Sequence of chain 1.A:
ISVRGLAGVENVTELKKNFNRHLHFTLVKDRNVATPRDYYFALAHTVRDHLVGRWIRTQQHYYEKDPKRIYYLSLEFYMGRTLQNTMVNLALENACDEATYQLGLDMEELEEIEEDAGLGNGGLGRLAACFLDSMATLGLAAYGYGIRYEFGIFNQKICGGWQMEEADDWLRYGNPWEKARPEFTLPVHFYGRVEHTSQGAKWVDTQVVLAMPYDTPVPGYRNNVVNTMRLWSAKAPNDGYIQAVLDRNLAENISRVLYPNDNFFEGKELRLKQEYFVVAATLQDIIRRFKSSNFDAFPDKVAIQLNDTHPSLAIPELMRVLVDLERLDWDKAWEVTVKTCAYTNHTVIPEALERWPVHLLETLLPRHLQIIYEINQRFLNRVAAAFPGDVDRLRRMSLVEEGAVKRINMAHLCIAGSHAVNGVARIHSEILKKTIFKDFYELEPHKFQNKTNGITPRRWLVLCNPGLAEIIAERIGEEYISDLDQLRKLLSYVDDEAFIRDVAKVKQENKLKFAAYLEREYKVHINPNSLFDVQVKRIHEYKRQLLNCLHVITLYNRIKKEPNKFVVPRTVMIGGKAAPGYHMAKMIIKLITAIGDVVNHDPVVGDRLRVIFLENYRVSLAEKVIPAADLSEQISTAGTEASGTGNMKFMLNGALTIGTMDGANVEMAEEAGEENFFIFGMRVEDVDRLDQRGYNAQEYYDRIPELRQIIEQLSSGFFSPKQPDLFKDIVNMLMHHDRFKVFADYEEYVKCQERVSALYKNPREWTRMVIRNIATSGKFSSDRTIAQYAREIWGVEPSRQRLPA

Sequence of chain 2.A:
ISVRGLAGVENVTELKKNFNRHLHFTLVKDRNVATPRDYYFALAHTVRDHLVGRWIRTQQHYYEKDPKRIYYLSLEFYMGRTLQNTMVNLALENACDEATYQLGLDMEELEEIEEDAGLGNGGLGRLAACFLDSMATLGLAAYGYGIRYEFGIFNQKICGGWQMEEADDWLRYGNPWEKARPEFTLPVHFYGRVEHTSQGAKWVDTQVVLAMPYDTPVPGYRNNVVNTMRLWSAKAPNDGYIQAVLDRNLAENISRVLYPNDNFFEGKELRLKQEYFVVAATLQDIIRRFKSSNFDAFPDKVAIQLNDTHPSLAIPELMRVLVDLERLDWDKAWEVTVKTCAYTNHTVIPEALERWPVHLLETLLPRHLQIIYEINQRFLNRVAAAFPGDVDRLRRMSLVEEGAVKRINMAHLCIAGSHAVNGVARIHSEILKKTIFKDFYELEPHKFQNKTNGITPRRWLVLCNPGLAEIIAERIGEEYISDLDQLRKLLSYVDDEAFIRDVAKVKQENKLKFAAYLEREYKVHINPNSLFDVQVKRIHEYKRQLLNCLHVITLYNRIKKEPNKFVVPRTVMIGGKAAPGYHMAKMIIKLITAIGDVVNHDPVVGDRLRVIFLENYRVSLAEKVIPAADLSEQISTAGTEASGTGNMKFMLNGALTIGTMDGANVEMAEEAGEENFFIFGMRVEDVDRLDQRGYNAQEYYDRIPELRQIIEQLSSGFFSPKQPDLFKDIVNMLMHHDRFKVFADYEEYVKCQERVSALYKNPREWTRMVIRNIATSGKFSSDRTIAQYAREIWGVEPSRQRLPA

The small molecule below binds the protein below.
Small molecule (SMILES): O=c1[nH]cnc2c1ncn2[C@@H]1O[C@H](COP(=O)(O)O)[C@@H](O)[C@H]1O

Binding-site contacts:
Ligand atom C4 contacts residue TYR75 of chain 2.A at 3.6 Å (hydrophobic).
Ligand atom N3 contacts residue VAL45 of chain 1.A at 3.9 Å.
Ligand atom O1P contacts residue ARG310 of chain 2.A at 2.7 Å (salt-bridge).
Ligand atom O3' contacts residue ASP42 of chain 1.A at 4.4 Å.
Ligand atom C8 contacts residue TYR75 of chain 2.A at 3.9 Å (hydrophobic).
Ligand atom C1' contacts residue GLN72 of chain 2.A at 4.1 Å.
Ligand atom C4 contacts residue VAL45 of chain 1.A at 3.9 Å (hydrophobic).
Ligand atom O2' contacts residue GLN72 of chain 2.A at 3.6 Å.
Ligand atom C4' contacts residue GLN71 of chain 2.A at 3.9 Å.
Ligand atom N7 contacts residue TYR75 of chain 2.A at 3.8 Å.
Ligand atom C6 contacts residue TYR75 of chain 2.A at 3.5 Å (hydrophobic).
Ligand atom O4' contacts residue GLN71 of chain 2.A at 3.9 Å.
Ligand atom O4' contacts residue TYR75 of chain 2.A at 3.6 Å.
Ligand atom O2P contacts residue ARG310 of chain 2.A at 3.6 Å.
Ligand atom P contacts residue ARG310 of chain 2.A at 3.8 Å.
Ligand atom N9 contacts residue VAL45 of chain 1.A at 4.0 Å.
Ligand atom C5 contacts residue TYR75 of chain 2.A at 3.6 Å (hydrophobic).
Ligand atom P contacts residue ARG309 of chain 2.A at 3.9 Å.
Ligand atom O2' contacts residue ASP42 of chain 1.A at 2.6 Å (salt-bridge).
Ligand atom O6 contacts residue TYR75 of chain 2.A at 3.7 Å.
Ligand atom C2 contacts residue TYR75 of chain 2.A at 3.7 Å (hydrophobic).
Ligand atom C2' contacts residue VAL45 of chain 1.A at 3.5 Å (hydrophobic).
Ligand atom C5 contacts residue VAL45 of chain 1.A at 4.4 Å (hydrophobic).
Ligand atom N9 contacts residue TYR75 of chain 2.A at 3.9 Å.
Ligand atom O2' contacts residue VAL45 of chain 1.A at 4.3 Å.
Ligand atom C2' contacts residue ASP42 of chain 1.A at 3.6 Å.
Ligand atom O3P contacts residue ARG310 of chain 2.A at 4.1 Å.
Ligand atom O2P contacts residue ARG309 of chain 2.A at 3.8 Å.
Ligand atom C3' contacts residue VAL45 of chain 1.A at 4.2 Å (hydrophobic).
Ligand atom N3 contacts residue TYR75 of chain 2.A at 3.5 Å.
Ligand atom C1' contacts residue VAL45 of chain 1.A at 4.3 Å (hydrophobic).
Ligand atom N1 contacts residue TYR75 of chain 2.A at 3.7 Å.
Ligand atom O2P contacts residue ARG242 of chain 2.A at 4.2 Å.
Ligand atom O3P contacts residue ARG309 of chain 2.A at 2.8 Å (salt-bridge).
Ligand atom C2 contacts residue VAL45 of chain 1.A at 4.4 Å (hydrophobic).
Ligand atom O3' contacts residue VAL45 of chain 1.A at 4.4 Å.
Ligand atom O1P contacts residue ARG309 of chain 2.A at 4.4 Å.
Ligand atom C5' contacts residue GLN71 of chain 2.A at 4.2 Å.
Ligand atom C1' contacts residue TYR75 of chain 2.A at 4.0 Å (hydrophobic).
Ligand atom O1P contacts residue TYR155 of chain 2.A at 4.5 Å.